Sequence of chain 1.B:
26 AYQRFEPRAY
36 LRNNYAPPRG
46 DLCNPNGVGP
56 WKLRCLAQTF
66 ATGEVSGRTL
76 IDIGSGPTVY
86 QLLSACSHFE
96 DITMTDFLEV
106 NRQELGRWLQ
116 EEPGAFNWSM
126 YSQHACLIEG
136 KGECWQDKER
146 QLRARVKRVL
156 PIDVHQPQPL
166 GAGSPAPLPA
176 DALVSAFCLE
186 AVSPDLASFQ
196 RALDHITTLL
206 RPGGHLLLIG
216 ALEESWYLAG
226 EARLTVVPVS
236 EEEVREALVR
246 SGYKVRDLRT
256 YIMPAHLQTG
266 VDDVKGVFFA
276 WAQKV

This protein binds this small molecule.
Small molecule (SMILES): Nc1ncnc2c1ncn2[C@@H]1O[C@H](CSCCCNC(=O)[C@H]2Cc3ccccc3CN2)[C@@H](O)[C@H]1O

Binding-site contacts:
Ligand atom C32 contacts residue TYR40 of chain 1.B at 3.4 Å (hydrophobic).
Ligand atom S19 contacts residue TYR35 of chain 1.B at 3.4 Å (h-bond).
Ligand atom O15 contacts residue ASN106 of chain 1.B at 3.0 Å (h-bond).
Ligand atom N23 contacts residue TYR222 of chain 1.B at 3.2 Å.
Ligand atom C31 contacts residue TYR40 of chain 1.B at 3.4 Å (hydrophobic).
Ligand atom C20 contacts residue PHE182 of chain 1.B at 3.1 Å (hydrophobic).
Ligand atom C06 contacts residue VAL187 of chain 1.B at 3.6 Å (hydrophobic).
Ligand atom C33 contacts residue ASN39 of chain 1.B at 3.5 Å.
Ligand atom C31 contacts residue LYS57 of chain 1.B at 3.0 Å.
Ligand atom O17 contacts residue ASN106 of chain 1.B at 3.6 Å (h-bond).
Ligand atom N03 contacts residue VAL159 of chain 1.B at 3.1 Å (h-bond).
Ligand atom C09 contacts residue VAL187 of chain 1.B at 3.4 Å (hydrophobic).
Ligand atom C06 contacts residue PHE102 of chain 1.B at 3.3 Å (hydrophobic).
Ligand atom C20 contacts residue TYR35 of chain 1.B at 2.9 Å (hydrophobic).
Ligand atom C07 contacts residue VAL187 of chain 1.B at 3.4 Å (hydrophobic).
Ligand atom N10 contacts residue VAL187 of chain 1.B at 3.5 Å.
Ligand atom O15 contacts residue GLY81 of chain 1.B at 3.2 Å.
Ligand atom C07 contacts residue PHE102 of chain 1.B at 3.4 Å (hydrophobic).
Ligand atom N23 contacts residue GLU219 of chain 1.B at 3.4 Å (salt-bridge).
Ligand atom O35 contacts residue ASP267 of chain 1.B at 3.1 Å (salt-bridge).
Ligand atom C32 contacts residue PHE182 of chain 1.B at 3.4 Å (hydrophobic).
Ligand atom C21 contacts residue TYR35 of chain 1.B at 3.1 Å (hydrophobic).
Ligand atom C27 contacts residue ASP267 of chain 1.B at 3.6 Å.
Ligand atom O35 contacts residue GLU219 of chain 1.B at 3.0 Å (salt-bridge).
Ligand atom C21 contacts residue TYR222 of chain 1.B at 3.3 Å (hydrophobic).
Ligand atom N26 contacts residue GLU219 of chain 1.B at 3.3 Å (salt-bridge).
Ligand atom N01 contacts residue ASP158 of chain 1.B at 3.2 Å (salt-bridge).
Ligand atom O17 contacts residue ASP101 of chain 1.B at 2.6 Å (salt-bridge).
Ligand atom O35 contacts residue TYR222 of chain 1.B at 3.1 Å.
Ligand atom N03 contacts residue ASP158 of chain 1.B at 3.4 Å.
Ligand atom C31 contacts residue PHE182 of chain 1.B at 3.5 Å (hydrophobic).
Ligand atom C20 contacts residue TRS1 of chain 1.F at 3.1 Å.
Ligand atom N08 contacts residue VAL187 of chain 1.B at 3.3 Å.
Ligand atom O15 contacts residue ASP101 of chain 1.B at 2.9 Å (salt-bridge).
Ligand atom N05 contacts residue CYS183 of chain 1.B at 3.5 Å (h-bond).
Ligand atom C25 contacts residue PHE182 of chain 1.B at 3.5 Å (hydrophobic).
Ligand atom C18 contacts residue TRS1 of chain 1.F at 3.3 Å.
Ligand atom C24 contacts residue GLU219 of chain 1.B at 3.2 Å.
Ligand atom C11 contacts residue ASP101 of chain 1.B at 3.4 Å.
Ligand atom S19 contacts residue TRS1 of chain 1.F at 2.5 Å (h-bond).